The protein below binds the small molecule below.
Small molecule (SMILES): Cc1cc(Cl)ccc1O

Sequence of chain 1.A:
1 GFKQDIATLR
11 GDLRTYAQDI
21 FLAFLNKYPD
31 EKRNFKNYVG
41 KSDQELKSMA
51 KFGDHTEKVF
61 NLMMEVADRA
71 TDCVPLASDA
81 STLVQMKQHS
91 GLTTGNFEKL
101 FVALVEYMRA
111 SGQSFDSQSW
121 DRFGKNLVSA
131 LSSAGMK

Binding-site contacts:
Ligand atom C1 contacts residue PHE35 of chain 1.A at 3.3 Å (hydrophobic).
Ligand atom C7 contacts residue HEM1 of chain 1.C at 3.7 Å.
Ligand atom C5 contacts residue PHE60 of chain 1.A at 4.4 Å (hydrophobic).
Ligand atom C4 contacts residue PHE21 of chain 1.A at 3.3 Å (hydrophobic).
Ligand atom O1 contacts residue VAL59 of chain 1.A at 4.2 Å.
Ligand atom O1 contacts residue HIS55 of chain 1.A at 3.3 Å.
Ligand atom CL1 contacts residue VAL59 of chain 1.A at 4.4 Å.
Ligand atom O1 contacts residue THR56 of chain 1.A at 3.1 Å (h-bond).
Ligand atom C4 contacts residue VAL59 of chain 1.A at 4.0 Å (hydrophobic).
Ligand atom CL1 contacts residue HEM1 of chain 1.C at 3.2 Å.
Ligand atom C5 contacts residue VAL59 of chain 1.A at 3.9 Å (hydrophobic).
Ligand atom C6 contacts residue PHE35 of chain 1.A at 4.3 Å (hydrophobic).
Ligand atom C6 contacts residue HEM1 of chain 1.C at 4.2 Å.
Ligand atom C3 contacts residue HIS55 of chain 1.A at 4.2 Å.
Ligand atom O1 contacts residue PHE52 of chain 1.A at 4.3 Å.
Ligand atom C3 contacts residue VAL59 of chain 1.A at 3.7 Å (hydrophobic).
Ligand atom CL1 contacts residue PHE21 of chain 1.A at 4.2 Å.
Ligand atom C4 contacts residue THR56 of chain 1.A at 3.6 Å.
Ligand atom C2 contacts residue PHE35 of chain 1.A at 3.7 Å (hydrophobic).
Ligand atom CL1 contacts residue LEU100 of chain 1.A at 3.7 Å.
Ligand atom C7 contacts residue PHE35 of chain 1.A at 3.6 Å (hydrophobic).
Ligand atom C1 contacts residue HEM1 of chain 1.C at 3.6 Å.
Ligand atom C6 contacts residue PHE21 of chain 1.A at 3.5 Å (hydrophobic).
Ligand atom C6 contacts residue VAL59 of chain 1.A at 4.0 Å (hydrophobic).
Ligand atom C2 contacts residue HEM1 of chain 1.C at 4.3 Å.
Ligand atom C7 contacts residue PHE21 of chain 1.A at 4.0 Å (hydrophobic).
Ligand atom C7 contacts residue VAL59 of chain 1.A at 3.8 Å (hydrophobic).
Ligand atom O1 contacts residue PHE21 of chain 1.A at 3.9 Å.
Ligand atom C1 contacts residue HIS55 of chain 1.A at 4.4 Å.
Ligand atom C3 contacts residue THR56 of chain 1.A at 4.0 Å.
Ligand atom C1 contacts residue VAL59 of chain 1.A at 4.1 Å (hydrophobic).
Ligand atom C2 contacts residue VAL59 of chain 1.A at 3.6 Å (hydrophobic).
Ligand atom C2 contacts residue PHE21 of chain 1.A at 4.1 Å (hydrophobic).
Ligand atom C3 contacts residue PHE21 of chain 1.A at 3.7 Å (hydrophobic).
Ligand atom C5 contacts residue PHE21 of chain 1.A at 3.0 Å (hydrophobic).